The small molecule below binds the protein below.
Small molecule (SMILES): CSC/C=C(/NCc1c(COP(=O)(O)O)cnc(C)c1O)C(=O)O

Sequence of chain 1.B:
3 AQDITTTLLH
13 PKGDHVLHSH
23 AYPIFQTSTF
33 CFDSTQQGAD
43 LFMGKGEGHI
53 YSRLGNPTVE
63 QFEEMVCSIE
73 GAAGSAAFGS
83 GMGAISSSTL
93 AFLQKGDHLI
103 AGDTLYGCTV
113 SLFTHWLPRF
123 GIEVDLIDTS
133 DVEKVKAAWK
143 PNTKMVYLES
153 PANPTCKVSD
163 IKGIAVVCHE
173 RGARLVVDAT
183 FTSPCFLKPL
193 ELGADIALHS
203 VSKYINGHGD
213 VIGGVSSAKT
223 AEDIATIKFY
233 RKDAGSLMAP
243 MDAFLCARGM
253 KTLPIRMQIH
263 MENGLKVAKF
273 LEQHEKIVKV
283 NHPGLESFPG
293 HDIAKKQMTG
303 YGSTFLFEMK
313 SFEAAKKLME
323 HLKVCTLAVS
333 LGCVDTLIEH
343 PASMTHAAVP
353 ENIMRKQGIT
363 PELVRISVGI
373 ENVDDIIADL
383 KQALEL

Sequence of chain 1.C:
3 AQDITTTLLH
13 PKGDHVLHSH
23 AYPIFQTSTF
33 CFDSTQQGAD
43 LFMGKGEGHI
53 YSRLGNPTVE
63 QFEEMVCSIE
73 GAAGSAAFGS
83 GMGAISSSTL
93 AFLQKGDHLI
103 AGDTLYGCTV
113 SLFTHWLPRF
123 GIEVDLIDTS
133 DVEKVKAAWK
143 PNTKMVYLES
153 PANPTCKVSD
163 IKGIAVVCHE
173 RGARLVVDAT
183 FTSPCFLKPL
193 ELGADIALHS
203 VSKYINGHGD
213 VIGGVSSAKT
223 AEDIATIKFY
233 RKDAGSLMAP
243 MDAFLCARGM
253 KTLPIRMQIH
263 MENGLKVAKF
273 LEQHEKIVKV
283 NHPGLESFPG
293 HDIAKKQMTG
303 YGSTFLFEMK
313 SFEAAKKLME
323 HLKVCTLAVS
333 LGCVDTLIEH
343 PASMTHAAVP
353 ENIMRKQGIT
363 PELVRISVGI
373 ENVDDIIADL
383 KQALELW

Binding-site contacts:
Ligand atom O2 contacts residue THR347 of chain 1.B at 3.4 Å.
Ligand atom O2 contacts residue ASN155 of chain 1.B at 3.0 Å (h-bond).
Ligand atom CB contacts residue LYS205 of chain 1.B at 3.5 Å.
Ligand atom C6 contacts residue ASP180 of chain 1.B at 3.6 Å.
Ligand atom P contacts residue GLY83 of chain 1.B at 3.4 Å.
Ligand atom C5 contacts residue TYR108 of chain 1.B at 3.5 Å (hydrophobic).
Ligand atom OP4 contacts residue SER202 of chain 1.B at 3.1 Å (h-bond).
Ligand atom OP3 contacts residue SER204 of chain 1.B at 2.7 Å (h-bond).
Ligand atom P contacts residue SER202 of chain 1.B at 3.5 Å.
Ligand atom O2 contacts residue ARG367 of chain 1.B at 2.9 Å (salt-bridge).
Ligand atom C4A contacts residue TYR108 of chain 1.B at 3.5 Å (hydrophobic).
Ligand atom C2 contacts residue ASP180 of chain 1.B at 3.5 Å.
Ligand atom OP1 contacts residue MET84 of chain 1.B at 3.0 Å (h-bond).
Ligand atom CB contacts residue TYR108 of chain 1.B at 3.4 Å (hydrophobic).
Ligand atom N contacts residue LYS205 of chain 1.B at 3.3 Å.
Ligand atom CA contacts residue LYS205 of chain 1.B at 3.5 Å.
Ligand atom CA contacts residue TYR108 of chain 1.B at 3.5 Å (hydrophobic).
Ligand atom C4 contacts residue TYR108 of chain 1.B at 3.5 Å (hydrophobic).
Ligand atom O2 contacts residue TYR108 of chain 1.B at 3.6 Å.
Ligand atom C2A contacts residue ASP180 of chain 1.B at 3.4 Å.
Ligand atom C contacts residue THR347 of chain 1.B at 3.6 Å.
Ligand atom O1 contacts residue ARG367 of chain 1.B at 2.8 Å (salt-bridge).
Ligand atom P contacts residue ARG55 of chain 1.C at 3.5 Å.
Ligand atom OP3 contacts residue GLY83 of chain 1.B at 2.9 Å (h-bond).
Ligand atom O3 contacts residue ASN155 of chain 1.B at 2.6 Å (h-bond).
Ligand atom N1 contacts residue ASP180 of chain 1.B at 2.7 Å (salt-bridge).
Ligand atom O1 contacts residue THR347 of chain 1.B at 3.4 Å.
Ligand atom OP3 contacts residue SER202 of chain 1.B at 2.7 Å (h-bond).
Ligand atom O1 contacts residue SER332 of chain 1.B at 2.7 Å (h-bond).
Ligand atom C contacts residue ARG367 of chain 1.B at 3.6 Å.
Ligand atom OP3 contacts residue TYR53 of chain 1.C at 3.5 Å (h-bond).
Ligand atom OP2 contacts residue ARG55 of chain 1.C at 2.8 Å (salt-bridge).
Ligand atom OP4 contacts residue GLY83 of chain 1.B at 3.4 Å.
Ligand atom OP1 contacts residue SER82 of chain 1.B at 3.3 Å.
Ligand atom C4A contacts residue LYS205 of chain 1.B at 3.5 Å.
Ligand atom SD contacts residue TYR108 of chain 1.B at 2.9 Å (h-bond).
Ligand atom P contacts residue TYR53 of chain 1.C at 3.6 Å.
Ligand atom OP1 contacts residue ARG55 of chain 1.C at 2.6 Å (salt-bridge).
Ligand atom OP2 contacts residue TYR53 of chain 1.C at 2.6 Å (h-bond).
Ligand atom OP1 contacts residue GLY83 of chain 1.B at 3.1 Å (h-bond).